Sequence of chain 47.F:
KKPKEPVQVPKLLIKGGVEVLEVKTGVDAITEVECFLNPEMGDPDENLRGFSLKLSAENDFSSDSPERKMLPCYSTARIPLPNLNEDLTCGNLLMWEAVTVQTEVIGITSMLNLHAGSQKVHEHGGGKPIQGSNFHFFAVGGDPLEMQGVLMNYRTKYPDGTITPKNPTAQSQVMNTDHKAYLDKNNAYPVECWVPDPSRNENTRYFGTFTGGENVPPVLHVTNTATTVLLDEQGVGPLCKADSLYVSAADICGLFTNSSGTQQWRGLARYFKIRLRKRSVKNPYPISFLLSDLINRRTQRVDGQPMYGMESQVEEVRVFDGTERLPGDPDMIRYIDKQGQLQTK

Sequence of chain 46.F:
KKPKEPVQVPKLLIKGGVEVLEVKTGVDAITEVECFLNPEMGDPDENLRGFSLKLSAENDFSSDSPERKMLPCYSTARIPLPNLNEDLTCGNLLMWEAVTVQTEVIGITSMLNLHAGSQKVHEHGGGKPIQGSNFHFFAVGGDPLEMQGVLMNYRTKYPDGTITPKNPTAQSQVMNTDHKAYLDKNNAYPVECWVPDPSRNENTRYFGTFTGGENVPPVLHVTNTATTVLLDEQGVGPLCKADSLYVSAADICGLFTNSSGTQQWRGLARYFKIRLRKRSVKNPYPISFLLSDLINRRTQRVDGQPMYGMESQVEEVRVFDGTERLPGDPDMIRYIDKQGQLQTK

Sequence of chain 50.F:
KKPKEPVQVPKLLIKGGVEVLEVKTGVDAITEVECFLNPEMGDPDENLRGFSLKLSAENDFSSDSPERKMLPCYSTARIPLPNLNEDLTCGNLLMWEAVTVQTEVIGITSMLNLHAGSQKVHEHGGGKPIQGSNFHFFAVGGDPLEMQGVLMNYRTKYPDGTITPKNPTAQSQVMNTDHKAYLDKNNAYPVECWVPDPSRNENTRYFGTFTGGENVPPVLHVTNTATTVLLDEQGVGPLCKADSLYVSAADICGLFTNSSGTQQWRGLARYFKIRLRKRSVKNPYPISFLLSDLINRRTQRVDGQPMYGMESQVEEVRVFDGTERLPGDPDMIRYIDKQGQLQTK

The protein below binds the small molecule below.
Small molecule (SMILES): CC(=O)N[C@H]1[C@H]([C@H](O)[C@H](O)CO)O[C@@](O[C@H](CO)[C@@H](O)[C@@H]2O[C@@H](C(=O)O)C[C@H](O)[C@H]2NC(C)=O)(C(=O)O)C[C@@H]1O

Binding-site contacts:
Ligand atom C11 contacts residue PHE75 of chain 50.F at 3.5 Å (hydrophobic).
Ligand atom O8 contacts residue THR276 of chain 46.F at 3.9 Å.
Ligand atom O7 contacts residue LEU62 of chain 46.F at 3.9 Å.
Ligand atom N5 contacts residue ASN272 of chain 46.F at 3.2 Å (h-bond).
Ligand atom O8 contacts residue GLN278 of chain 46.F at 3.5 Å (h-bond).
Ligand atom C7 contacts residue GLN278 of chain 46.F at 3.9 Å.
Ligand atom C1 contacts residue THR276 of chain 46.F at 3.1 Å.
Ligand atom O1A contacts residue THR276 of chain 46.F at 3.3 Å (h-bond).
Ligand atom C10 contacts residue LEU62 of chain 46.F at 3.6 Å (hydrophobic).
Ligand atom O8 contacts residue ASN272 of chain 46.F at 3.3 Å (h-bond).
Ligand atom N5 contacts residue GLN278 of chain 46.F at 3.9 Å.
Ligand atom C11 contacts residue HIS138 of chain 47.F at 3.1 Å.
Ligand atom O9 contacts residue LEU67 of chain 46.F at 2.3 Å.
Ligand atom O1B contacts residue ASN272 of chain 46.F at 3.4 Å (h-bond).
Ligand atom O1A contacts residue SER274 of chain 46.F at 3.8 Å.
Ligand atom C1 contacts residue ASN272 of chain 46.F at 3.9 Å.
Ligand atom O4 contacts residue ASP74 of chain 50.F at 4.0 Å.
Ligand atom O1B contacts residue LYS68 of chain 46.F at 3.0 Å (salt-bridge).
Ligand atom C11 contacts residue PHE270 of chain 46.F at 3.9 Å (hydrophobic).
Ligand atom C11 contacts residue PHE65 of chain 46.F at 4.0 Å (hydrophobic).
Ligand atom O10 contacts residue PHE75 of chain 50.F at 3.9 Å.
Ligand atom C11 contacts residue THR276 of chain 46.F at 3.2 Å.
Ligand atom C10 contacts residue GLN278 of chain 46.F at 4.1 Å.
Ligand atom C9 contacts residue LEU67 of chain 46.F at 3.4 Å (hydrophobic).
Ligand atom O9 contacts residue GLN278 of chain 46.F at 4.1 Å.
Ligand atom O1B contacts residue THR276 of chain 46.F at 2.4 Å (h-bond).
Ligand atom O10 contacts residue LEU62 of chain 46.F at 3.2 Å.
Ligand atom O9 contacts residue LYS68 of chain 46.F at 2.5 Å (salt-bridge).
Ligand atom C9 contacts residue GLN278 of chain 46.F at 3.3 Å.
Ligand atom C6 contacts residue ASN272 of chain 46.F at 3.6 Å.
Ligand atom C11 contacts residue ASN272 of chain 46.F at 3.6 Å.
Ligand atom C8 contacts residue GLN278 of chain 46.F at 3.7 Å.
Ligand atom C9 contacts residue LYS68 of chain 46.F at 3.6 Å.
Ligand atom C11 contacts residue GLN278 of chain 46.F at 3.5 Å.
Ligand atom C8 contacts residue LYS68 of chain 46.F at 3.5 Å.
Ligand atom O8 contacts residue LYS68 of chain 46.F at 3.1 Å.
Ligand atom C10 contacts residue ASN272 of chain 46.F at 3.9 Å.
Ligand atom C11 contacts residue LEU62 of chain 46.F at 3.9 Å (hydrophobic).
Ligand atom O1A contacts residue ASN272 of chain 46.F at 4.1 Å.
Ligand atom C6 contacts residue LYS68 of chain 46.F at 4.0 Å.